Sequence of chain 1.A:
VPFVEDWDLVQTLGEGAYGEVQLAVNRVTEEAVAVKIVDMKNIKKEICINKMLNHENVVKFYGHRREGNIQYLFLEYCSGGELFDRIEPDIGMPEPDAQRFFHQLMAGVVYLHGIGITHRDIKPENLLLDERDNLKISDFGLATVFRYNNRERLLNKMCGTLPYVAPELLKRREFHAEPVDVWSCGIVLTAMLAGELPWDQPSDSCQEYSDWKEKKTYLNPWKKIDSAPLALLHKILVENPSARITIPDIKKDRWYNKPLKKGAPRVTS

Binding-site contacts:
Ligand atom C16 contacts residue LEU15 of chain 1.A at 3.9 Å (hydrophobic).
Ligand atom C4 contacts residue LEU15 of chain 1.A at 3.9 Å (hydrophobic).
Ligand atom N1 contacts residue GLU85 of chain 1.A at 3.7 Å.
Ligand atom C2 contacts residue LEU137 of chain 1.A at 3.3 Å (hydrophobic).
Ligand atom C15 contacts residue GLY90 of chain 1.A at 3.6 Å.
Ligand atom N1 contacts residue TYR86 of chain 1.A at 3.8 Å.
Ligand atom C7 contacts residue SER147 of chain 1.A at 3.6 Å.
Ligand atom C16 contacts residue GLY90 of chain 1.A at 3.7 Å.
Ligand atom C10 contacts residue LEU84 of chain 1.A at 3.8 Å (hydrophobic).
Ligand atom C11 contacts residue ASP148 of chain 1.A at 3.6 Å.
Ligand atom C3 contacts residue CYS87 of chain 1.A at 3.2 Å (hydrophobic).
Ligand atom C6 contacts residue SER147 of chain 1.A at 3.8 Å.
Ligand atom C14 contacts residue LEU15 of chain 1.A at 3.6 Å (hydrophobic).
Ligand atom N1 contacts residue ALA36 of chain 1.A at 3.9 Å.
Ligand atom N3 contacts residue LEU137 of chain 1.A at 3.9 Å.
Ligand atom N1 contacts residue LEU137 of chain 1.A at 3.8 Å.
Ligand atom C3 contacts residue TYR86 of chain 1.A at 3.8 Å (hydrophobic).
Ligand atom C11 contacts residue LYS38 of chain 1.A at 3.6 Å.
Ligand atom C2 contacts residue GLU85 of chain 1.A at 3.7 Å.
Ligand atom O2 contacts residue LYS38 of chain 1.A at 3.7 Å.
Ligand atom C13 contacts residue LEU15 of chain 1.A at 3.9 Å (hydrophobic).
Ligand atom N1 contacts residue CYS87 of chain 1.A at 3.0 Å (h-bond).
Ligand atom N3 contacts residue ALA36 of chain 1.A at 3.3 Å.
Ligand atom O3 contacts residue LEU15 of chain 1.A at 3.8 Å.
Ligand atom C6 contacts residue LEU137 of chain 1.A at 3.4 Å (hydrophobic).
Ligand atom C2 contacts residue ALA36 of chain 1.A at 3.6 Å (hydrophobic).
Ligand atom C10 contacts residue VAL23 of chain 1.A at 3.7 Å (hydrophobic).
Ligand atom N3 contacts residue GLU85 of chain 1.A at 2.8 Å (salt-bridge).
Ligand atom O1 contacts residue ASP148 of chain 1.A at 3.3 Å.
Ligand atom C17 contacts residue LEU15 of chain 1.A at 3.6 Å (hydrophobic).
Ligand atom C4 contacts residue LEU137 of chain 1.A at 3.8 Å (hydrophobic).
Ligand atom O2 contacts residue LEU84 of chain 1.A at 3.8 Å.
Ligand atom O1 contacts residue LYS38 of chain 1.A at 2.8 Å (salt-bridge).
Ligand atom O2 contacts residue ASP148 of chain 1.A at 3.5 Å.
Ligand atom C17 contacts residue CYS87 of chain 1.A at 3.6 Å (hydrophobic).
Ligand atom C9 contacts residue LEU84 of chain 1.A at 3.2 Å (hydrophobic).
Ligand atom C5 contacts residue LEU137 of chain 1.A at 3.6 Å (hydrophobic).
Ligand atom N2 contacts residue LEU137 of chain 1.A at 3.4 Å.
Ligand atom O2 contacts residue GLU55 of chain 1.A at 3.8 Å.
Ligand atom C1 contacts residue LEU137 of chain 1.A at 3.2 Å (hydrophobic).

A small-molecule ligand and the protein it binds are described below.
Small molecule (SMILES): Nc1ncc(-c2cccc(O)c2)nc1-c1ccc(C(=O)O)cc1